Sequence of chain 2.A:
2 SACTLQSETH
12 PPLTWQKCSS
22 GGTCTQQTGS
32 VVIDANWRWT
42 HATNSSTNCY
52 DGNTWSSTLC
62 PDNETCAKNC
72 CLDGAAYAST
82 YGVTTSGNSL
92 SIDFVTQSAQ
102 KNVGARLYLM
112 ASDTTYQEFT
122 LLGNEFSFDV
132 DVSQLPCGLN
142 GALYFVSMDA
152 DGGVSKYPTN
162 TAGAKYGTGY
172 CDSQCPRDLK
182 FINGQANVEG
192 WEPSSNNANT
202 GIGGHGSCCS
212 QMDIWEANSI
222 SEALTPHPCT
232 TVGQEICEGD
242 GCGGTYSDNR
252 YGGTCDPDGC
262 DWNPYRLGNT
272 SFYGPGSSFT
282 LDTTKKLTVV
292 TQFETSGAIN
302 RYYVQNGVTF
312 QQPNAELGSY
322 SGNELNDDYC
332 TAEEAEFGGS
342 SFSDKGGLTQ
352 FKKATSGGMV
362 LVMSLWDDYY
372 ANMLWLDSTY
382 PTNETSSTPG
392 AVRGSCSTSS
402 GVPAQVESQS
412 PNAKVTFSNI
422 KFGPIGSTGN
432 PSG

Binding-site contacts:
Ligand atom O5 contacts residue THR281 of chain 2.A at 4.5 Å.
Ligand atom C5 contacts residue SER21 of chain 1.A at 4.4 Å.
Ligand atom N2 contacts residue ASN270 of chain 2.A at 3.1 Å (h-bond).
Ligand atom C1 contacts residue PRO314 of chain 2.A at 4.4 Å (hydrophobic).
Ligand atom C6 contacts residue PHE273 of chain 2.A at 3.8 Å (hydrophobic).
Ligand atom O5 contacts residue ASN270 of chain 2.A at 2.3 Å (h-bond).
Ligand atom C1 contacts residue ASN270 of chain 2.A at 1.4 Å.
Ligand atom C6 contacts residue SER21 of chain 1.A at 4.0 Å.
Ligand atom C5 contacts residue PHE273 of chain 2.A at 4.1 Å (hydrophobic).
Ligand atom O7 contacts residue ASN270 of chain 2.A at 3.0 Å (h-bond).
Ligand atom C4 contacts residue ASN270 of chain 2.A at 4.2 Å.
Ligand atom O5 contacts residue PHE273 of chain 2.A at 3.9 Å.
Ligand atom C5 contacts residue THR281 of chain 2.A at 3.8 Å.
Ligand atom O6 contacts residue SER21 of chain 1.A at 3.5 Å.
Ligand atom C3 contacts residue SER21 of chain 1.A at 4.3 Å.
Ligand atom C6 contacts residue PRO314 of chain 2.A at 4.3 Å (hydrophobic).
Ligand atom C1 contacts residue PHE273 of chain 2.A at 4.4 Å (hydrophobic).
Ligand atom C5 contacts residue ASN270 of chain 2.A at 3.6 Å.
Ligand atom O5 contacts residue PRO314 of chain 2.A at 3.6 Å.
Ligand atom O3 contacts residue SER21 of chain 1.A at 4.1 Å.
Ligand atom C3 contacts residue ASN270 of chain 2.A at 3.9 Å.
Ligand atom C7 contacts residue ASN270 of chain 2.A at 3.3 Å.
Ligand atom C2 contacts residue ASN270 of chain 2.A at 2.5 Å.
Ligand atom O6 contacts residue PRO314 of chain 2.A at 3.9 Å.
Ligand atom O4 contacts residue SER21 of chain 1.A at 2.8 Å (h-bond).
Ligand atom C8 contacts residue ASN270 of chain 2.A at 4.3 Å.
Ligand atom O4 contacts residue GLY22 of chain 1.A at 3.2 Å (h-bond).
Ligand atom C6 contacts residue THR281 of chain 2.A at 4.2 Å.
Ligand atom C4 contacts residue SER21 of chain 1.A at 3.3 Å.
Ligand atom O6 contacts residue GLN312 of chain 2.A at 4.5 Å.

Sequence of chain 1.A:
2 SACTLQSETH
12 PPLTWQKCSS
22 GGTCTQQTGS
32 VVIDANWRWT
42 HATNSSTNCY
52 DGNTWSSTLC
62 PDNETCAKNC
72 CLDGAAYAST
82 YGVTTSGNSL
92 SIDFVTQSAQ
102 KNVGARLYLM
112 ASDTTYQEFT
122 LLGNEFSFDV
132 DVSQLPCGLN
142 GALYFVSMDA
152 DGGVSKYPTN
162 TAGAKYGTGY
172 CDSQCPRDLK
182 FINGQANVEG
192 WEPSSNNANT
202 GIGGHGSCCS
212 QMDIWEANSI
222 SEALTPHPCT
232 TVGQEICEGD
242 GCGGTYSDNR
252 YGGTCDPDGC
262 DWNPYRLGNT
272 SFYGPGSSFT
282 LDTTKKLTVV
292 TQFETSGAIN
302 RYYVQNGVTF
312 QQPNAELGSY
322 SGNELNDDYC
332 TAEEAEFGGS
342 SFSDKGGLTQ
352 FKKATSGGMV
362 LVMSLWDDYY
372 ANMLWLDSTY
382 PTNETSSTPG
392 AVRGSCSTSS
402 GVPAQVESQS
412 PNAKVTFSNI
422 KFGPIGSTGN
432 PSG

A protein and the small-molecule ligand that binds it are described below.
Small molecule (SMILES): CC(=O)N[C@@H]1[C@@H](O)[C@H](O)[C@@H](CO)O[C@H]1O